Sequence of chain 1.D:
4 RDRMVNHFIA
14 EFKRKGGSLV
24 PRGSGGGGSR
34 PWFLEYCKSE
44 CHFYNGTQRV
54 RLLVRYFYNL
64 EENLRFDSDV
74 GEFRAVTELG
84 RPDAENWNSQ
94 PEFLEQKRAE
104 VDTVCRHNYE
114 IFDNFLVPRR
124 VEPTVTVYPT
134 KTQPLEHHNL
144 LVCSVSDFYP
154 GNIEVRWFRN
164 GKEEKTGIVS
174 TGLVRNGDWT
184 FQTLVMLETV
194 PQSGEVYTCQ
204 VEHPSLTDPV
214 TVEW

Binding-site contacts:
Ligand atom C7 contacts residue ASN48 of chain 1.D at 3.9 Å.
Ligand atom O3 contacts residue GLN51 of chain 1.D at 4.0 Å.
Ligand atom O7 contacts residue ASN48 of chain 1.D at 3.6 Å (h-bond).
Ligand atom O5 contacts residue ASN48 of chain 1.D at 2.4 Å (h-bond).
Ligand atom N2 contacts residue ILE1 of chain 1.C at 3.2 Å (h-bond).
Ligand atom O3 contacts residue ASN48 of chain 1.D at 3.3 Å (h-bond).
Ligand atom C2 contacts residue ILE1 of chain 1.C at 4.2 Å (hydrophobic).
Ligand atom C4 contacts residue ASN48 of chain 1.D at 4.1 Å.
Ligand atom C2 contacts residue ASN48 of chain 1.D at 2.4 Å.
Ligand atom O7 contacts residue LYS2 of chain 1.C at 4.1 Å.
Ligand atom N2 contacts residue ASN48 of chain 1.D at 3.5 Å (h-bond).
Ligand atom C3 contacts residue ASN48 of chain 1.D at 3.4 Å.
Ligand atom C1 contacts residue ILE1 of chain 1.C at 3.9 Å (hydrophobic).
Ligand atom C8 contacts residue ILE1 of chain 1.C at 3.0 Å (hydrophobic).
Ligand atom O7 contacts residue ILE1 of chain 1.C at 3.6 Å (h-bond).
Ligand atom C7 contacts residue ILE1 of chain 1.C at 3.0 Å (hydrophobic).
Ligand atom O4 contacts residue ILE1 of chain 1.C at 4.4 Å.
Ligand atom C1 contacts residue ASN48 of chain 1.D at 1.4 Å.
Ligand atom C5 contacts residue ASN48 of chain 1.D at 3.7 Å.

Sequence of chain 1.C:
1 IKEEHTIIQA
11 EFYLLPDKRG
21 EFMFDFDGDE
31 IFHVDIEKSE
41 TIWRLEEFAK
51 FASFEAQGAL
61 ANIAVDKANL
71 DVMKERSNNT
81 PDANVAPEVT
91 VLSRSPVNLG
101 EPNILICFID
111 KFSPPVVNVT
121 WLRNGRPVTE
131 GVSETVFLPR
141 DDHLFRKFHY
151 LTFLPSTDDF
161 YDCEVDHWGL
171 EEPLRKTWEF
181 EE

A protein and the small-molecule ligand that binds it are described below.
Small molecule (SMILES): CC(=O)N[C@@H]1[C@@H](O)[C@H](O)[C@@H](CO)O[C@H]1O